Sequence of chain 1.A:
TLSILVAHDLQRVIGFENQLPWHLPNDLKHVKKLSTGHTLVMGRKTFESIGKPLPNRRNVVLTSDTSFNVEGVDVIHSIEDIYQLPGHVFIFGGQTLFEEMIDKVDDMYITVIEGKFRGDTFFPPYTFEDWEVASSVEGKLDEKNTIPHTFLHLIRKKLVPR

A protein and the small-molecule ligand that binds it are described below.
Small molecule (SMILES): COc1ccc([C@H]2c3cc(OC)c(OC)cc3CNN2C(=O)CCc2cc(Cc3cnc(N)nc3N)cc(OC)c2OC)cc1

Binding-site contacts:
Ligand atom N33 contacts residue VAL31 of chain 1.A at 3.5 Å.
Ligand atom C04 contacts residue PHE92 of chain 1.A at 3.4 Å (hydrophobic).
Ligand atom N36 contacts residue VAL6 of chain 1.A at 3.5 Å.
Ligand atom C27 contacts residue PRO55 of chain 1.A at 3.5 Å (hydrophobic).
Ligand atom C02 contacts residue LEU5 of chain 1.A at 3.6 Å (hydrophobic).
Ligand atom N35 contacts residue THR111 of chain 1.A at 3.7 Å.
Ligand atom N35 contacts residue ASP27 of chain 1.A at 2.9 Å (salt-bridge).
Ligand atom O47 contacts residue PRO55 of chain 1.A at 3.5 Å.
Ligand atom C26 contacts residue ARG57 of chain 1.A at 3.1 Å.
Ligand atom C48 contacts residue ARG57 of chain 1.A at 3.2 Å.
Ligand atom O79 contacts residue LYS29 of chain 1.A at 3.3 Å.
Ligand atom N01 contacts residue NAP1 of chain 1.E at 3.7 Å.
Ligand atom C04 contacts residue NAP1 of chain 1.E at 3.3 Å.
Ligand atom C48 contacts residue ASN56 of chain 1.A at 3.4 Å.
Ligand atom C31 contacts residue PHE92 of chain 1.A at 3.6 Å (hydrophobic).
Ligand atom C12 contacts residue LEU20 of chain 1.A at 3.6 Å (hydrophobic).
Ligand atom C16 contacts residue LEU54 of chain 1.A at 3.7 Å (hydrophobic).
Ligand atom C80 contacts residue PRO25 of chain 1.A at 3.7 Å (hydrophobic).
Ligand atom C34 contacts residue VAL31 of chain 1.A at 3.4 Å (hydrophobic).
Ligand atom N33 contacts residue ASP27 of chain 1.A at 3.1 Å (salt-bridge).
Ligand atom O79 contacts residue PRO25 of chain 1.A at 3.6 Å.
Ligand atom C09 contacts residue SER49 of chain 1.A at 3.2 Å.
Ligand atom N35 contacts residue VAL6 of chain 1.A at 3.4 Å.
Ligand atom O08 contacts residue SER49 of chain 1.A at 3.4 Å (h-bond).
Ligand atom N01 contacts residue PHE92 of chain 1.A at 2.9 Å (h-bond).
Ligand atom N01 contacts residue LEU5 of chain 1.A at 2.8 Å (h-bond).
Ligand atom N36 contacts residue NAP1 of chain 1.E at 3.4 Å (h-bond).
Ligand atom C03 contacts residue NAP1 of chain 1.E at 3.5 Å.
Ligand atom N36 contacts residue VAL31 of chain 1.A at 3.7 Å.
Ligand atom C81 contacts residue LYS29 of chain 1.A at 3.4 Å.
Ligand atom N35 contacts residue ALA7 of chain 1.A at 3.4 Å (h-bond).
Ligand atom C15 contacts residue LEU54 of chain 1.A at 3.7 Å (hydrophobic).
Ligand atom N36 contacts residue LEU5 of chain 1.A at 3.6 Å.
Ligand atom O45 contacts residue PRO55 of chain 1.A at 3.7 Å.
Ligand atom C34 contacts residue ALA7 of chain 1.A at 3.6 Å (hydrophobic).
Ligand atom C48 contacts residue LYS32 of chain 1.A at 3.6 Å.
Ligand atom C09 contacts residue NAP1 of chain 1.E at 3.3 Å.
Ligand atom C14 contacts residue LEU28 of chain 1.A at 3.5 Å (hydrophobic).
Ligand atom C02 contacts residue NAP1 of chain 1.E at 3.3 Å.
Ligand atom C34 contacts residue ASP27 of chain 1.A at 3.5 Å.